Sequence of chain 49.C:
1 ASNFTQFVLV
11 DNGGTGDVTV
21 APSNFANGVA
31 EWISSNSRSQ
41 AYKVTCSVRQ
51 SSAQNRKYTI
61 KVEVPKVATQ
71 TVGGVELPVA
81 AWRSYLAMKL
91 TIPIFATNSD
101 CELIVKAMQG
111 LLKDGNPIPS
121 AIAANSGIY

Binding-site contacts:
Ligand atom N7 contacts residue LYS61 of chain 49.C at 3.4 Å.
Ligand atom C5 contacts residue THR45 of chain 49.C at 3.4 Å.
Ligand atom OP2 contacts residue THR91 of chain 35.C at 3.7 Å.
Ligand atom C8 contacts residue LYS61 of chain 49.C at 3.6 Å.
Ligand atom N1 contacts residue SER47 of chain 49.C at 2.7 Å (h-bond).
Ligand atom OP2 contacts residue LYS57 of chain 35.C at 3.5 Å (salt-bridge).
Ligand atom C2 contacts residue SER47 of chain 49.C at 3.2 Å.
Ligand atom OP1 contacts residue SER52 of chain 35.C at 3.1 Å.
Ligand atom OP1 contacts residue ASN55 of chain 35.C at 3.0 Å (h-bond).
Ligand atom O4' contacts residue LYS61 of chain 49.C at 3.7 Å.
Ligand atom N7 contacts residue TYR85 of chain 49.C at 3.8 Å.
Ligand atom OP1 contacts residue ASN55 of chain 35.C at 3.2 Å.
Ligand atom N7 contacts residue THR45 of chain 49.C at 2.7 Å (h-bond).
Ligand atom OP1 contacts residue SER51 of chain 35.C at 2.7 Å (h-bond).
Ligand atom OP2 contacts residue LYS89 of chain 35.C at 3.5 Å (salt-bridge).
Ligand atom P contacts residue SER51 of chain 35.C at 3.2 Å.
Ligand atom O5' contacts residue ARG49 of chain 35.C at 3.6 Å (salt-bridge).
Ligand atom C5' contacts residue ARG49 of chain 35.C at 2.6 Å.
Ligand atom O5' contacts residue LYS57 of chain 35.C at 2.8 Å (salt-bridge).
Ligand atom C5' contacts residue LYS57 of chain 35.C at 3.8 Å.
Ligand atom P contacts residue ARG49 of chain 35.C at 3.7 Å.
Ligand atom OP1 contacts residue LYS89 of chain 35.C at 3.5 Å (salt-bridge).
Ligand atom N6 contacts residue THR45 of chain 49.C at 2.8 Å (h-bond).
Ligand atom OP2 contacts residue TYR85 of chain 49.C at 2.6 Å (h-bond).
Ligand atom O3' contacts residue ARG49 of chain 35.C at 3.6 Å (salt-bridge).
Ligand atom N1 contacts residue THR59 of chain 49.C at 3.4 Å.
Ligand atom P contacts residue LYS57 of chain 35.C at 3.1 Å.
Ligand atom N6 contacts residue CYS46 of chain 49.C at 3.6 Å (h-bond).
Ligand atom OP2 contacts residue SER51 of chain 35.C at 3.3 Å (h-bond).
Ligand atom C4' contacts residue ARG49 of chain 35.C at 3.6 Å.
Ligand atom OP2 contacts residue LYS57 of chain 35.C at 3.0 Å (salt-bridge).
Ligand atom N6 contacts residue THR59 of chain 49.C at 2.7 Å (h-bond).
Ligand atom OP2 contacts residue LYS43 of chain 49.C at 2.7 Å (salt-bridge).
Ligand atom OP1 contacts residue LYS57 of chain 35.C at 2.9 Å.
Ligand atom C6 contacts residue THR45 of chain 49.C at 3.4 Å.
Ligand atom C6 contacts residue THR59 of chain 49.C at 3.5 Å.
Ligand atom O3' contacts residue SER51 of chain 35.C at 3.3 Å (h-bond).
Ligand atom N9 contacts residue LYS61 of chain 49.C at 3.8 Å.
Ligand atom O5' contacts residue LYS89 of chain 35.C at 3.2 Å (salt-bridge).
Ligand atom OP1 contacts residue ARG49 of chain 35.C at 2.6 Å (salt-bridge).

This small molecule binds to this protein.
Small molecule (SMILES): Nc1ccn([C@@H]2O[C@H](CO[P](=O)(O)O[C@H]3[C@@H](O)[C@H](n4cnc5c(N)ncnc54)O[C@@H]3CO[P](=O)(O)O[C@H]3[C@@H](O)[C@H](n4cnc5c(=O)nc(N)[nH]c54)O[C@@H]3CO[P](=O)(O)O[C@H]3[C@@H](O)[C@H](n4cnc5c(N)ncnc54)O[C@@H]3CO[P](=O)(O)O[C@H]3[C@@H](O)[C@H](n4cnc5c(N)ncnc54)O[C@@H]3CO[P](=O)(O)O[C@H]3[C@@H](O)[C@H](n4ccc(=O)[nH]c4=O)O[C@@H]3CO[P](=O)(O)O[C@H]3[C@@H](O)[C@H](n4ccc(N)nc4=O)O[C@@H]3CO[P](=O)(O)O[C@H]3[C@@H](O)[C@H](n4ccc(=O)[nH]c4=O)O[C@@H]3CO[P](=O)(O)O[C@H]3[C@@H](O)[C@H](n4cnc5c(=O)nc(N)[nH]c54)O[C@@H]3CO)[C@@H](O)[C@H]2O)c(=O)n1

Sequence of chain 35.C:
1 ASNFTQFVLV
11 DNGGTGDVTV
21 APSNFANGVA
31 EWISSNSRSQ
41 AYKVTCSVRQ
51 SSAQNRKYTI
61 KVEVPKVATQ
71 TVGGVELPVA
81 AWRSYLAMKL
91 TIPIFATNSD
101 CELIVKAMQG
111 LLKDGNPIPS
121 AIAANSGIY